A protein and the small-molecule ligand that binds it are described below.
Small molecule (SMILES): Cc1cn([C@H]2C[C@H](O[P](=O)(O)OC[C@H]3O[C@@H](n4cnc5c(=O)nc(N)[nH]c54)C[C@@H]3O[P](=O)(O)OC[C@H]3O[C@@H](n4ccc(N)nc4=O)C[C@@H]3O)[C@@H](CO)O2)c(=O)[nH]c1=O

Sequence of chain 1.B:
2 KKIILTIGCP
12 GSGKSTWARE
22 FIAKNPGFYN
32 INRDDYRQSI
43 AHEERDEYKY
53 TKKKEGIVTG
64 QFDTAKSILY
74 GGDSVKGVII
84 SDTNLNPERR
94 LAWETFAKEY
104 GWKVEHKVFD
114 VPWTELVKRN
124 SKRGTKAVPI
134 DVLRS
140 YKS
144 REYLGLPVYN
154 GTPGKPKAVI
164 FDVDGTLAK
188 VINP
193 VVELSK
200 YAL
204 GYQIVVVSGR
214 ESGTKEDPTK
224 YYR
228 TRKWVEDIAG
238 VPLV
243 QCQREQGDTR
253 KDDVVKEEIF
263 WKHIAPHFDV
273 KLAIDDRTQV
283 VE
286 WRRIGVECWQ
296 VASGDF

Binding-site contacts:
Ligand atom O4' contacts residue MSE139 of chain 1.B at 3.6 Å.
Ligand atom C1' contacts residue MSE139 of chain 1.B at 3.5 Å.
Ligand atom O6 contacts residue THR61 of chain 1.B at 2.5 Å (h-bond).
Ligand atom N3 contacts residue TYR52 of chain 1.B at 3.1 Å (h-bond).
Ligand atom C3' contacts residue ARG38 of chain 1.B at 3.4 Å.
Ligand atom OP2 contacts residue ARG34 of chain 1.B at 3.6 Å.
Ligand atom C5' contacts residue ARG38 of chain 1.B at 3.8 Å.
Ligand atom N9 contacts residue ARG34 of chain 1.B at 3.6 Å.
Ligand atom O5' contacts residue ASP35 of chain 1.B at 2.4 Å (salt-bridge).
Ligand atom N4 contacts residue ARG92 of chain 1.B at 3.7 Å.
Ligand atom C8 contacts residue ARG34 of chain 1.B at 2.8 Å.
Ligand atom C2 contacts residue TYR52 of chain 1.B at 3.5 Å (hydrophobic).
Ligand atom N1 contacts residue GLU57 of chain 1.B at 3.5 Å.
Ligand atom O4' contacts residue TYR52 of chain 1.B at 3.6 Å.
Ligand atom C6 contacts residue VAL131 of chain 1.B at 3.4 Å (hydrophobic).
Ligand atom C2 contacts residue GLU57 of chain 1.B at 3.5 Å.
Ligand atom N7 contacts residue ARG34 of chain 1.B at 2.9 Å (salt-bridge).
Ligand atom O2 contacts residue MSE139 of chain 1.B at 3.7 Å.
Ligand atom O3' contacts residue MSE139 of chain 1.B at 3.8 Å.
Ligand atom OP1 contacts residue ASP85 of chain 1.B at 3.1 Å.
Ligand atom C5' contacts residue ASP35 of chain 1.B at 3.1 Å.
Ligand atom OP1 contacts residue THR86 of chain 1.B at 2.9 Å (h-bond).
Ligand atom C7 contacts residue VAL131 of chain 1.B at 3.5 Å (hydrophobic).
Ligand atom O5' contacts residue THR86 of chain 1.B at 3.7 Å.
Ligand atom C6 contacts residue ARG92 of chain 1.B at 3.7 Å.
Ligand atom O3' contacts residue THR86 of chain 1.B at 3.1 Å.
Ligand atom O6 contacts residue ARG92 of chain 1.B at 3.0 Å (salt-bridge).
Ligand atom N9 contacts residue GLU57 of chain 1.B at 3.8 Å.
Ligand atom N2 contacts residue TYR52 of chain 1.B at 3.1 Å (h-bond).
Ligand atom N7 contacts residue ARG92 of chain 1.B at 3.6 Å.
Ligand atom C6 contacts residue GLU57 of chain 1.B at 3.7 Å.
Ligand atom C2' contacts residue ARG38 of chain 1.B at 3.2 Å.
Ligand atom C5 contacts residue VAL131 of chain 1.B at 3.3 Å (hydrophobic).
Ligand atom C5 contacts residue ASN89 of chain 1.B at 3.3 Å.
Ligand atom OP2 contacts residue ARG38 of chain 1.B at 2.6 Å (salt-bridge).
Ligand atom P contacts residue THR86 of chain 1.B at 3.6 Å.
Ligand atom C6 contacts residue THR61 of chain 1.B at 3.4 Å.
Ligand atom C6 contacts residue ASN89 of chain 1.B at 3.8 Å.
Ligand atom N3 contacts residue GLU57 of chain 1.B at 3.7 Å.
Ligand atom C5 contacts residue ARG34 of chain 1.B at 3.7 Å.